Binding-site contacts:
Ligand atom C6 contacts residue LEU38 of chain 1.W at 4.1 Å (hydrophobic).
Ligand atom C5 contacts residue TRP192 of chain 1.W at 4.1 Å (hydrophobic).
Ligand atom C8 contacts residue TRP192 of chain 1.W at 3.5 Å (hydrophobic).
Ligand atom C5 contacts residue PHE179 of chain 1.W at 4.2 Å (hydrophobic).
Ligand atom C7 contacts residue TRP192 of chain 1.W at 3.9 Å (hydrophobic).
Ligand atom C5 contacts residue PHE176 of chain 1.W at 4.2 Å (hydrophobic).
Ligand atom C7 contacts residue PHE176 of chain 1.W at 3.5 Å (hydrophobic).
Ligand atom C10 contacts residue TRP192 of chain 1.W at 4.3 Å (hydrophobic).
Ligand atom O3 contacts residue HIS285 of chain 1.W at 3.3 Å (h-bond).
Ligand atom C4 contacts residue HIS285 of chain 1.W at 4.0 Å.
Ligand atom O4 contacts residue SER114 of chain 1.W at 2.4 Å (h-bond).
Ligand atom C6 contacts residue TRP192 of chain 1.W at 3.3 Å (hydrophobic).
Ligand atom C8 contacts residue PHE176 of chain 1.W at 4.3 Å (hydrophobic).
Ligand atom C6 contacts residue SER114 of chain 1.W at 4.4 Å.
Ligand atom C10 contacts residue PHE176 of chain 1.W at 3.4 Å (hydrophobic).
Ligand atom C4 contacts residue SER114 of chain 1.W at 1.9 Å.
Ligand atom C8 contacts residue LEU38 of chain 1.W at 4.1 Å (hydrophobic).
Ligand atom O4 contacts residue LEU38 of chain 1.W at 3.1 Å.
Ligand atom O3 contacts residue LEU38 of chain 1.W at 4.1 Å.
Ligand atom C5 contacts residue SER114 of chain 1.W at 3.3 Å.
Ligand atom O4 contacts residue TRP115 of chain 1.W at 3.6 Å (h-bond).
Ligand atom C4 contacts residue TRP115 of chain 1.W at 4.2 Å (hydrophobic).
Ligand atom O3 contacts residue SER114 of chain 1.W at 2.3 Å (h-bond).
Ligand atom C4 contacts residue LEU38 of chain 1.W at 4.2 Å (hydrophobic).
Ligand atom C9 contacts residue PHE176 of chain 1.W at 3.6 Å (hydrophobic).
Ligand atom C7 contacts residue LEU38 of chain 1.W at 3.5 Å (hydrophobic).
Ligand atom C9 contacts residue TRP192 of chain 1.W at 3.3 Å (hydrophobic).

Sequence of chain 1.W:
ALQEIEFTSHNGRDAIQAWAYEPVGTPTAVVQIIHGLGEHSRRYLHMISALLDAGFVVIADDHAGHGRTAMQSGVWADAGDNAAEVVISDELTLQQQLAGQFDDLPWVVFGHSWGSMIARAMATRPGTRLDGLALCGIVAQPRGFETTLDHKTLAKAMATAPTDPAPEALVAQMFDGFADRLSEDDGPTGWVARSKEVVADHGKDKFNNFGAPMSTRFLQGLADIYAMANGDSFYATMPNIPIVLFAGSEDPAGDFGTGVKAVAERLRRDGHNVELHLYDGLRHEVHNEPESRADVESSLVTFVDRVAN

The small molecule below binds the protein below.
Small molecule (SMILES): CCCCCCC(O)O